Sequence of chain 1.A:
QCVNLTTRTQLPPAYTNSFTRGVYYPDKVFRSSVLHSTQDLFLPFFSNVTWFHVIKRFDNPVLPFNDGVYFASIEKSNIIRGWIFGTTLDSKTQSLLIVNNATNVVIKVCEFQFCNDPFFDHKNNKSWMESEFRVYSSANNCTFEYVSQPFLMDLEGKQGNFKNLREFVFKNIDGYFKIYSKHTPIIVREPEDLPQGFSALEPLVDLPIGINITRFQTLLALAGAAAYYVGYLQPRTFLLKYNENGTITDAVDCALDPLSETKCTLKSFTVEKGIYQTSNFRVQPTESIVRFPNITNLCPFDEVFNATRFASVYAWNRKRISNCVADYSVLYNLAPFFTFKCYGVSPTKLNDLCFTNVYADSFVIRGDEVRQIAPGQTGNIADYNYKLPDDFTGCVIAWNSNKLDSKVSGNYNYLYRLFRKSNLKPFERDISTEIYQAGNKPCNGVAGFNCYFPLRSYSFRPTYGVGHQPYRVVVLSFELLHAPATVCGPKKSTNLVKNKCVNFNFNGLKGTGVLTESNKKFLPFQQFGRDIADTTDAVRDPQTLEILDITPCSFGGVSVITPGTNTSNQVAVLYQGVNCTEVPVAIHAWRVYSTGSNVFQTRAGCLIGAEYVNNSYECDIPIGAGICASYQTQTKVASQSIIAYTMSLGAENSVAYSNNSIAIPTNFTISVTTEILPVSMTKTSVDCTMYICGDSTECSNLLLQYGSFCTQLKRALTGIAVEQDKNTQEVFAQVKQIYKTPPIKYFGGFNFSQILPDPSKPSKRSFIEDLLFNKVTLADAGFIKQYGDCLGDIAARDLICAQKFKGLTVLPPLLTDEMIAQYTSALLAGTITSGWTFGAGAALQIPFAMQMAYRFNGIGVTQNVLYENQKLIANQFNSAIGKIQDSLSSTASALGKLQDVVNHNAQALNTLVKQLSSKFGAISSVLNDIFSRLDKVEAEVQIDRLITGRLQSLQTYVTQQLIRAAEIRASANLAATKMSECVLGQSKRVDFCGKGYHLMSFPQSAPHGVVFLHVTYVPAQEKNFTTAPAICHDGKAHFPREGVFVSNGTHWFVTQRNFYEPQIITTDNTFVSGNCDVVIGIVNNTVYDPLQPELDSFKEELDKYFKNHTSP

The small molecule below binds the protein below.
Small molecule (SMILES): CC(=O)N[C@H]1[C@H](O[C@H]2[C@H](O)[C@@H](NC(C)=O)CO[C@@H]2CO)O[C@H](CO)[C@@H](O)[C@@H]1O

Binding-site contacts:
Ligand atom O6 contacts residue THR615 of chain 1.C at 3.8 Å.
Ligand atom O5 contacts residue ASN613 of chain 1.C at 2.3 Å (h-bond).
Ligand atom C7 contacts residue GLN833 of chain 1.A at 4.0 Å.
Ligand atom C2 contacts residue ASN613 of chain 1.C at 2.4 Å.
Ligand atom O7 contacts residue ASN613 of chain 1.C at 3.8 Å.
Ligand atom C3 contacts residue ASN613 of chain 1.C at 3.8 Å.
Ligand atom O7 contacts residue ILE831 of chain 1.A at 3.7 Å.
Ligand atom C8 contacts residue ILE831 of chain 1.A at 4.5 Å (hydrophobic).
Ligand atom C8 contacts residue GLN641 of chain 1.C at 4.0 Å.
Ligand atom C7 contacts residue ASN613 of chain 1.C at 3.6 Å.
Ligand atom O5 contacts residue THR615 of chain 1.C at 3.7 Å.
Ligand atom C1 contacts residue ASN613 of chain 1.C at 1.4 Å.
Ligand atom C1 contacts residue THR615 of chain 1.C at 4.1 Å.
Ligand atom O7 contacts residue GLN833 of chain 1.A at 3.2 Å (h-bond).
Ligand atom C5 contacts residue ASN613 of chain 1.C at 3.7 Å.
Ligand atom N2 contacts residue ASN613 of chain 1.C at 2.9 Å (h-bond).
Ligand atom O5 contacts residue GLN833 of chain 1.A at 3.6 Å.
Ligand atom C4 contacts residue ASN613 of chain 1.C at 4.2 Å.
Ligand atom C5 contacts residue THR615 of chain 1.C at 4.1 Å.
Ligand atom C1 contacts residue GLN833 of chain 1.A at 3.4 Å.
Ligand atom C2 contacts residue GLN833 of chain 1.A at 3.4 Å.
Ligand atom N2 contacts residue GLN833 of chain 1.A at 4.0 Å.
Ligand atom C7 contacts residue ILE831 of chain 1.A at 4.2 Å (hydrophobic).

Sequence of chain 1.C:
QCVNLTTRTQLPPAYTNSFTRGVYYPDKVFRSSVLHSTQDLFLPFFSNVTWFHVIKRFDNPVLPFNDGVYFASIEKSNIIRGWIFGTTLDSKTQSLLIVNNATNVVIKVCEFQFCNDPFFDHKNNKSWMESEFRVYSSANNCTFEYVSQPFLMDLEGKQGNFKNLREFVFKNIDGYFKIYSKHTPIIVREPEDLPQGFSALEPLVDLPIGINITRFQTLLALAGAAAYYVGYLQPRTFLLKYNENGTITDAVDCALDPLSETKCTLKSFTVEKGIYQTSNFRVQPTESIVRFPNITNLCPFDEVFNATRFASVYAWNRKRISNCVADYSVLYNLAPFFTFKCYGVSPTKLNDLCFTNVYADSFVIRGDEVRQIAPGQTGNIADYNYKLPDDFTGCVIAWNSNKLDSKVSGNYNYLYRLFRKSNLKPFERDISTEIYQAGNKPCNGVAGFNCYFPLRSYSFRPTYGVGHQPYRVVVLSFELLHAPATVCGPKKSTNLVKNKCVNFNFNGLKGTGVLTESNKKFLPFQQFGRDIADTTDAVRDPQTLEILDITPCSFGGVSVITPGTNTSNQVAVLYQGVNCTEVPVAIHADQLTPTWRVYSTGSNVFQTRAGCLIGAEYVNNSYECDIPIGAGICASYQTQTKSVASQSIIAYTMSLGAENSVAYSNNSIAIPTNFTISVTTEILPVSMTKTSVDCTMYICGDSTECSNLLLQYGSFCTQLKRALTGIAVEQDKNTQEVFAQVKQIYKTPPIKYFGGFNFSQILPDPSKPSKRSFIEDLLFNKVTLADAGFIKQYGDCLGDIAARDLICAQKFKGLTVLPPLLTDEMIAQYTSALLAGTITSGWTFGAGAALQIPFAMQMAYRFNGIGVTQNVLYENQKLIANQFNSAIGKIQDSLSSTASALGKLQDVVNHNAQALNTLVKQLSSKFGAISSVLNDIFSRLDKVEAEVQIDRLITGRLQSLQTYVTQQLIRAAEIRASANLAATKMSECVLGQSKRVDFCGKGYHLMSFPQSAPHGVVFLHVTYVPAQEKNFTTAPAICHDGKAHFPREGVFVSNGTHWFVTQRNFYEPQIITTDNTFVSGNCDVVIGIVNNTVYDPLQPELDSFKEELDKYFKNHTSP